Binding-site contacts:
Ligand atom CE2 contacts residue LYS147 of chain 1.A at 3.3 Å.
Ligand atom OE2 contacts residue LYS147 of chain 1.A at 3.2 Å (salt-bridge).
Ligand atom O contacts residue LYS67 of chain 1.A at 2.9 Å (salt-bridge).
Ligand atom N contacts residue TYR100 of chain 1.A at 3.0 Å (h-bond).
Ligand atom N contacts residue GLU64 of chain 1.A at 3.4 Å (salt-bridge).
Ligand atom N contacts residue LYS67 of chain 1.A at 3.4 Å (salt-bridge).
Ligand atom CB contacts residue TYR100 of chain 1.A at 3.4 Å (hydrophobic).
Ligand atom CD1 contacts residue ARG98 of chain 1.A at 3.5 Å.
Ligand atom OD1 contacts residue TYR160 of chain 1.A at 3.4 Å.
Ligand atom CB contacts residue TRP168 of chain 1.A at 3.3 Å (hydrophobic).
Ligand atom N contacts residue TYR172 of chain 1.A at 3.1 Å (h-bond).
Ligand atom OD1 contacts residue GLN156 of chain 1.A at 3.0 Å (h-bond).
Ligand atom CA contacts residue ASP78 of chain 1.A at 3.5 Å.
Ligand atom O contacts residue HIS71 of chain 1.A at 3.4 Å.
Ligand atom CB contacts residue PGE1 of chain 1.O at 3.4 Å.
Ligand atom CD2 contacts residue GLN156 of chain 1.A at 3.2 Å.
Ligand atom CG1 contacts residue TYR124 of chain 1.A at 3.4 Å (hydrophobic).
Ligand atom CE contacts residue HIS71 of chain 1.A at 3.4 Å.
Ligand atom O contacts residue THR144 of chain 1.A at 2.8 Å (h-bond).
Ligand atom CA contacts residue TYR8 of chain 1.A at 3.4 Å (hydrophobic).
Ligand atom CG contacts residue TRP168 of chain 1.A at 3.5 Å (hydrophobic).
Ligand atom O contacts residue PGE1 of chain 1.O at 2.7 Å (h-bond).
Ligand atom O contacts residue TYR160 of chain 1.A at 2.5 Å (h-bond).
Ligand atom CD1 contacts residue TRP168 of chain 1.A at 3.4 Å (hydrophobic).
Ligand atom O contacts residue TRP148 of chain 1.A at 2.9 Å (h-bond).
Ligand atom O contacts residue PGE1 of chain 1.O at 3.5 Å.
Ligand atom O contacts residue LYS147 of chain 1.A at 3.2 Å (salt-bridge).
Ligand atom CD2 contacts residue TRP148 of chain 1.A at 3.3 Å (hydrophobic).
Ligand atom N contacts residue TYR8 of chain 1.A at 2.5 Å (h-bond).
Ligand atom CZ contacts residue LYS67 of chain 1.A at 3.3 Å.
Ligand atom CE2 contacts residue LYS67 of chain 1.A at 3.2 Å.
Ligand atom CA contacts residue PGE1 of chain 1.O at 3.4 Å.
Ligand atom CE1 contacts residue LYS67 of chain 1.A at 3.5 Å.
Ligand atom N contacts residue ASP78 of chain 1.A at 2.8 Å (salt-bridge).
Ligand atom CD1 contacts residue GLU64 of chain 1.A at 3.4 Å.
Ligand atom ND2 contacts residue GLN156 of chain 1.A at 3.2 Å (h-bond).
Ligand atom CD2 contacts residue LYS67 of chain 1.A at 3.4 Å.
Ligand atom N contacts residue PGE1 of chain 1.O at 3.0 Å (h-bond).
Ligand atom CB contacts residue ASP78 of chain 1.A at 3.3 Å.
Ligand atom CD1 contacts residue TRP148 of chain 1.A at 3.4 Å (hydrophobic).

This protein binds this small molecule.
Small molecule (SMILES): CC[C@H](C)[C@H](NC(=O)[C@H](CCC(=O)O)NC(=O)[C@H](Cc1ccc(O)cc1)NC(=O)[C@@H](NC(=O)[C@H](Cc1ccccc1)NC(=O)[C@H](CCCCN)NC(=O)[C@H](CC(N)=O)NC(=O)[C@H](CCSC)NC(=O)[C@@H](N)Cc1ccccc1)[C@@H](C)CC)C(=O)O

Sequence of chain 1.A:
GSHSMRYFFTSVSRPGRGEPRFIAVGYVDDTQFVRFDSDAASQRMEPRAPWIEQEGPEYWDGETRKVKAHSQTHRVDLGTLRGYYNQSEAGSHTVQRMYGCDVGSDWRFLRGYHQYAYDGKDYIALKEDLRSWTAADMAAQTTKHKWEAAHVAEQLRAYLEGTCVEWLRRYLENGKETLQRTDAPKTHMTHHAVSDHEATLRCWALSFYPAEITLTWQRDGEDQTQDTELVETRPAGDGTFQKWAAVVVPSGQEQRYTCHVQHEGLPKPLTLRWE